A protein and the small-molecule ligand that binds it are described below.
Small molecule (SMILES): CC(=O)N[C@H]1[C@H](O[C@H]2[C@H](O)[C@@H](NC(C)=O)CO[C@@H]2CO)O[C@H](CO)[C@@H](O)[C@@H]1O

Binding-site contacts:
Ligand atom C5 contacts residue SER801 of chain 1.A at 3.8 Å.
Ligand atom C4 contacts residue ASN799 of chain 1.A at 4.2 Å.
Ligand atom C2 contacts residue ASN799 of chain 1.A at 2.5 Å.
Ligand atom O5 contacts residue SER801 of chain 1.A at 3.6 Å.
Ligand atom O6 contacts residue GLN802 of chain 1.A at 2.9 Å (h-bond).
Ligand atom C8 contacts residue ASN799 of chain 1.A at 4.0 Å.
Ligand atom O7 contacts residue ASN799 of chain 1.A at 3.9 Å.
Ligand atom O6 contacts residue SER801 of chain 1.A at 4.2 Å.
Ligand atom C1 contacts residue ASN799 of chain 1.A at 1.4 Å.
Ligand atom C5 contacts residue ASN799 of chain 1.A at 3.6 Å.
Ligand atom C3 contacts residue ASN799 of chain 1.A at 3.8 Å.
Ligand atom N2 contacts residue ASN799 of chain 1.A at 3.0 Å (h-bond).
Ligand atom C6 contacts residue GLN802 of chain 1.A at 4.0 Å.
Ligand atom C8 contacts residue TYR794 of chain 1.A at 4.2 Å (hydrophobic).
Ligand atom C1 contacts residue SER801 of chain 1.A at 3.5 Å.
Ligand atom O5 contacts residue ASN799 of chain 1.A at 2.3 Å (h-bond).
Ligand atom C7 contacts residue ASN799 of chain 1.A at 3.6 Å.

Sequence of chain 1.A:
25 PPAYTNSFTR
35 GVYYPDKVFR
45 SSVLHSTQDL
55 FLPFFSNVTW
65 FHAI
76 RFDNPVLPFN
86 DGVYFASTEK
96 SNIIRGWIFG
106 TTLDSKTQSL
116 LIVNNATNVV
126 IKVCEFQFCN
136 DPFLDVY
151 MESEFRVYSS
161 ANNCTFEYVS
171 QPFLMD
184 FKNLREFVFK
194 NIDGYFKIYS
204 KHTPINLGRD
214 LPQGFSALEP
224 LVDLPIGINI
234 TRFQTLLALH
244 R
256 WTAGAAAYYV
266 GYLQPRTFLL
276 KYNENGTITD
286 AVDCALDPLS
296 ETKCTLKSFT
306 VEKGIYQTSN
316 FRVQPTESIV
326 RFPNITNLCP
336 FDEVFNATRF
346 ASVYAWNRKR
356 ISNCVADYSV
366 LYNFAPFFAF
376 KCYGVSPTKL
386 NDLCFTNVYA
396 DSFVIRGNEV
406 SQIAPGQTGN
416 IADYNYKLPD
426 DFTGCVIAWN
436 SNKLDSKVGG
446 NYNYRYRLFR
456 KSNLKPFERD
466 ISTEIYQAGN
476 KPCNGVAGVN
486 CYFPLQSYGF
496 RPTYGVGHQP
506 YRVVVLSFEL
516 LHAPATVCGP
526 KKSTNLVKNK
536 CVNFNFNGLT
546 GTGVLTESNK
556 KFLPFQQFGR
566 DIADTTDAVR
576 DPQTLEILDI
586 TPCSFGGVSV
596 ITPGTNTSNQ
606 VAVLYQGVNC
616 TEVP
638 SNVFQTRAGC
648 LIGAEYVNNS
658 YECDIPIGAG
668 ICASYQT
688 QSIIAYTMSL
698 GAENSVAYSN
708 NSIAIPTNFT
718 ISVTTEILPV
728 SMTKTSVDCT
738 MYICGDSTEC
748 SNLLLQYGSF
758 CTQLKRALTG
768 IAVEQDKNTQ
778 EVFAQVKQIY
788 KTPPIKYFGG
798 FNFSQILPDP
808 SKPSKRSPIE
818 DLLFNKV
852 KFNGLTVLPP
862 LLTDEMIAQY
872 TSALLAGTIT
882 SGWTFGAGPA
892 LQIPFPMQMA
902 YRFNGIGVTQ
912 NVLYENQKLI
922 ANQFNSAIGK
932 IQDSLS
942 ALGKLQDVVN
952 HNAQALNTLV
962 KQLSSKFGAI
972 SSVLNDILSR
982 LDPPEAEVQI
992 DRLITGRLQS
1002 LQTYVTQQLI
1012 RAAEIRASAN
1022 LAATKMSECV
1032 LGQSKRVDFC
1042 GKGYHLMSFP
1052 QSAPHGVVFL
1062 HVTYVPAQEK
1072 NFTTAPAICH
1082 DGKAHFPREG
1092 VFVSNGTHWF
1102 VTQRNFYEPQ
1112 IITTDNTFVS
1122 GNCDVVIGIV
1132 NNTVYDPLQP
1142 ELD